The small molecule below binds the protein below.
Small molecule (SMILES): O=C(NCc1ccc(Br)cc1)N1CCN(Cc2cc(F)cc(F)c2)CC1

Sequence of chain 1.G:
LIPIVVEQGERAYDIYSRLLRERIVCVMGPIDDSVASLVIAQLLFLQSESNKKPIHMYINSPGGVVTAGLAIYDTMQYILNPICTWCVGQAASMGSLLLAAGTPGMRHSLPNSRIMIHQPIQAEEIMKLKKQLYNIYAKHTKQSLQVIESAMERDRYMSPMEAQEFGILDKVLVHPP

Binding-site contacts:
Ligand atom C23 contacts residue TYR63 of chain 1.A at 4.1 Å (hydrophobic).
Ligand atom F25 contacts residue TYR63 of chain 1.A at 3.7 Å.
Ligand atom C3 contacts residue ILE29 of chain 1.A at 3.8 Å (hydrophobic).
Ligand atom C16 contacts residue TRP91 of chain 1.A at 3.6 Å (hydrophobic).
Ligand atom C2 contacts residue GLU27 of chain 1.A at 3.5 Å.
Ligand atom F26 contacts residue THR80 of chain 1.G at 3.6 Å.
Ligand atom F25 contacts residue VAL93 of chain 1.A at 3.8 Å.
Ligand atom C7 contacts residue SER53 of chain 1.G at 3.3 Å.
Ligand atom C24 contacts residue TYR63 of chain 1.A at 3.4 Å (hydrophobic).
Ligand atom C23 contacts residue LEU49 of chain 1.G at 4.1 Å (hydrophobic).
Ligand atom BR1 contacts residue PHE50 of chain 1.G at 3.7 Å.
Ligand atom N12 contacts residue TYR63 of chain 1.A at 3.9 Å.
Ligand atom C17 contacts residue HIS61 of chain 1.A at 4.0 Å.
Ligand atom C4 contacts residue ILE29 of chain 1.A at 3.9 Å (hydrophobic).
Ligand atom C22 contacts residue THR80 of chain 1.G at 3.5 Å.
Ligand atom F26 contacts residue LEU115 of chain 1.A at 3.8 Å.
Ligand atom C14 contacts residue LEU49 of chain 1.G at 4.0 Å (hydrophobic).
Ligand atom C18 contacts residue TRP91 of chain 1.A at 3.5 Å (hydrophobic).
Ligand atom C14 contacts residue TYR83 of chain 1.G at 3.6 Å (hydrophobic).
Ligand atom C16 contacts residue TYR63 of chain 1.A at 3.5 Å (hydrophobic).
Ligand atom F26 contacts residue TYR83 of chain 1.G at 3.3 Å.
Ligand atom C19 contacts residue TYR63 of chain 1.A at 3.9 Å (hydrophobic).
Ligand atom C7 contacts residue GLU27 of chain 1.A at 3.4 Å.
Ligand atom C6 contacts residue GLU27 of chain 1.A at 3.8 Å.
Ligand atom C22 contacts residue LEU115 of chain 1.A at 3.7 Å (hydrophobic).
Ligand atom C17 contacts residue TYR63 of chain 1.A at 3.4 Å (hydrophobic).
Ligand atom C13 contacts residue TYR63 of chain 1.A at 3.6 Å (hydrophobic).
Ligand atom N15 contacts residue TYR63 of chain 1.A at 2.8 Å (h-bond).
Ligand atom C14 contacts residue TYR63 of chain 1.A at 3.6 Å (hydrophobic).
Ligand atom O11 contacts residue ILE29 of chain 1.A at 4.1 Å.
Ligand atom C21 contacts residue THR80 of chain 1.G at 4.0 Å.
Ligand atom F25 contacts residue ILE45 of chain 1.G at 3.6 Å.
Ligand atom C2 contacts residue SER53 of chain 1.G at 3.9 Å.
Ligand atom C20 contacts residue TYR83 of chain 1.G at 3.9 Å (hydrophobic).
Ligand atom C13 contacts residue LEU49 of chain 1.G at 4.0 Å (hydrophobic).
Ligand atom BR1 contacts residue LEU24 of chain 1.A at 3.6 Å.
Ligand atom C21 contacts residue LEU115 of chain 1.A at 3.8 Å (hydrophobic).
Ligand atom C6 contacts residue SER53 of chain 1.G at 3.4 Å.
Ligand atom C18 contacts residue TYR63 of chain 1.A at 3.6 Å (hydrophobic).
Ligand atom C3 contacts residue LEU24 of chain 1.A at 3.7 Å (hydrophobic).

Sequence of chain 1.A:
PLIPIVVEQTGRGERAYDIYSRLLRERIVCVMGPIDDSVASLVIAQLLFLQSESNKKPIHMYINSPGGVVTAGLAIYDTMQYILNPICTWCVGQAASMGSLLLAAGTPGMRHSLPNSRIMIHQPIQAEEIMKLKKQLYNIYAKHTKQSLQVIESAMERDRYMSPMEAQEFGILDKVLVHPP